Sequence of chain 1.B:
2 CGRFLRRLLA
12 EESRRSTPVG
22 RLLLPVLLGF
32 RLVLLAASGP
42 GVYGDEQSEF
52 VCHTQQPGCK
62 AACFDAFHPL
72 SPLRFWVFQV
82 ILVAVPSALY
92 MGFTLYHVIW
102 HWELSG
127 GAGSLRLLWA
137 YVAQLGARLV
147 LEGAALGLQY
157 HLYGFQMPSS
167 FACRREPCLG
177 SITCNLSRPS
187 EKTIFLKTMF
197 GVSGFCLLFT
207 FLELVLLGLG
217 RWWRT

Binding-site contacts:
Ligand atom CBJ contacts residue LEU71 of chain 1.A at 4.0 Å (hydrophobic).
Ligand atom CAB contacts residue PHE79 of chain 1.A at 3.6 Å (hydrophobic).
Ligand atom O6 contacts residue PRO70 of chain 1.A at 4.0 Å.
Ligand atom CBC contacts residue HIS157 of chain 1.A at 4.0 Å.
Ligand atom CBC contacts residue LEU154 of chain 1.A at 4.3 Å (hydrophobic).
Ligand atom OAT contacts residue MET163 of chain 1.B at 4.0 Å.
Ligand atom CAX contacts residue ARG75 of chain 1.A at 4.2 Å.
Ligand atom CAX contacts residue PHE79 of chain 1.A at 3.7 Å (hydrophobic).
Ligand atom O6 contacts residue ALA67 of chain 1.A at 3.4 Å (h-bond).
Ligand atom C6 contacts residue PRO70 of chain 1.A at 4.2 Å (hydrophobic).
Ligand atom OAV contacts residue SER186 of chain 1.B at 3.3 Å (h-bond).
Ligand atom CCU contacts residue SER186 of chain 1.B at 3.4 Å.
Ligand atom OAR contacts residue ASP66 of chain 1.A at 4.2 Å.
Ligand atom OAR contacts residue PRO185 of chain 1.B at 4.4 Å.
Ligand atom OAT contacts residue SER186 of chain 1.B at 4.2 Å.
Ligand atom O1 contacts residue LEU158 of chain 1.A at 4.0 Å.
Ligand atom CCS contacts residue SER186 of chain 1.B at 4.3 Å.
Ligand atom CBI contacts residue HIS157 of chain 1.A at 4.3 Å.
Ligand atom OAT contacts residue THR189 of chain 1.B at 4.4 Å.
Ligand atom CAZ contacts residue THR194 of chain 1.B at 4.3 Å.
Ligand atom CBH contacts residue LEU71 of chain 1.A at 4.4 Å (hydrophobic).
Ligand atom C2 contacts residue HIS157 of chain 1.A at 4.0 Å.
Ligand atom OAT contacts residue PRO185 of chain 1.B at 3.8 Å.
Ligand atom CBB contacts residue PHE79 of chain 1.A at 3.5 Å (hydrophobic).
Ligand atom CAA contacts residue GLY153 of chain 1.A at 4.0 Å.
Ligand atom CBF contacts residue LEU71 of chain 1.A at 4.3 Å (hydrophobic).
Ligand atom CBL contacts residue ILE190 of chain 1.B at 4.4 Å (hydrophobic).
Ligand atom OAT contacts residue GLN162 of chain 1.B at 4.1 Å.
Ligand atom O1 contacts residue HIS157 of chain 1.A at 4.3 Å.
Ligand atom OCB contacts residue SER186 of chain 1.B at 3.6 Å.
Ligand atom CBS contacts residue LEU158 of chain 1.A at 3.8 Å (hydrophobic).
Ligand atom CCH contacts residue SER186 of chain 1.B at 4.3 Å.
Ligand atom CBM contacts residue HIS157 of chain 1.A at 3.8 Å.
Ligand atom CCO contacts residue SER186 of chain 1.B at 4.4 Å.
Ligand atom CBD contacts residue PHE79 of chain 1.A at 4.4 Å (hydrophobic).
Ligand atom CAB contacts residue THR194 of chain 1.B at 4.3 Å.
Ligand atom O5 contacts residue LEU158 of chain 1.A at 4.0 Å.
Ligand atom OAI contacts residue HIS157 of chain 1.A at 3.8 Å.
Ligand atom CAZ contacts residue ILE190 of chain 1.B at 3.7 Å (hydrophobic).
Ligand atom CCW contacts residue SER186 of chain 1.B at 3.9 Å.

Sequence of chain 1.A:
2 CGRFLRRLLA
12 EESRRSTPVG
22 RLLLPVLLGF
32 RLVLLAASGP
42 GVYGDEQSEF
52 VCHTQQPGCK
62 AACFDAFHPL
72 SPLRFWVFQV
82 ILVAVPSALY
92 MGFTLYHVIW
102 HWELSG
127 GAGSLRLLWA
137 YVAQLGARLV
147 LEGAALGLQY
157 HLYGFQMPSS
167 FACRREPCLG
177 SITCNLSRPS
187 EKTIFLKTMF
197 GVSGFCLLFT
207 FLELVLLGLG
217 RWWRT

This protein binds this small molecule.
Small molecule (SMILES): CCCCCCCCCCC(CCCCCCCCCC)(CO[C@H]1O[C@@H](CO)[C@H](O[C@@H]2O[C@@H](CO)[C@H](O)[C@@H](O)[C@@H]2O)[C@@H](O)[C@@H]1O)CO[C@H]1O[C@@H](CO)[C@H](O[C@@H]2O[C@@H](CO)[C@H](O)[C@@H](O)[C@@H]2O)[C@@H](O)[C@H]1O